Binding-site contacts:
Ligand atom C19 contacts residue TRP87 of chain 1.A at 3.7 Å (hydrophobic).
Ligand atom C01 contacts residue LEU218 of chain 1.C at 4.1 Å (hydrophobic).
Ligand atom C17 contacts residue TRP87 of chain 1.A at 3.7 Å (hydrophobic).
Ligand atom C03 contacts residue TRP87 of chain 1.A at 3.9 Å (hydrophobic).
Ligand atom F21 contacts residue LEU233 of chain 1.C at 3.5 Å.
Ligand atom C05 contacts residue TRP87 of chain 1.A at 3.5 Å (hydrophobic).
Ligand atom C14 contacts residue ALA54 of chain 1.A at 3.6 Å (hydrophobic).
Ligand atom C20 contacts residue ARG84 of chain 1.A at 3.4 Å.
Ligand atom C04 contacts residue TRP87 of chain 1.A at 3.5 Å (hydrophobic).
Ligand atom C15 contacts residue ALA54 of chain 1.A at 4.0 Å (hydrophobic).
Ligand atom C15 contacts residue GLN57 of chain 1.A at 3.6 Å.
Ligand atom C18 contacts residue LEU58 of chain 1.A at 3.7 Å (hydrophobic).
Ligand atom C14 contacts residue GLN57 of chain 1.A at 4.0 Å.
Ligand atom C10 contacts residue LEU58 of chain 1.A at 3.9 Å (hydrophobic).
Ligand atom C23 contacts residue ARG84 of chain 1.A at 3.3 Å.
Ligand atom F21 contacts residue ARG84 of chain 1.A at 3.4 Å.
Ligand atom F21 contacts residue LEU83 of chain 1.A at 3.3 Å.
Ligand atom C06 contacts residue TRP87 of chain 1.A at 3.9 Å (hydrophobic).
Ligand atom O24 contacts residue ARG84 of chain 1.A at 3.4 Å (salt-bridge).
Ligand atom C01 contacts residue PHE221 of chain 1.C at 3.5 Å (hydrophobic).
Ligand atom C19 contacts residue ARG84 of chain 1.A at 3.9 Å.
Ligand atom C07 contacts residue TRP87 of chain 1.A at 4.0 Å (hydrophobic).
Ligand atom C12 contacts residue TRP87 of chain 1.A at 3.9 Å (hydrophobic).
Ligand atom C16 contacts residue GLN57 of chain 1.A at 4.1 Å.
Ligand atom C16 contacts residue LEU91 of chain 1.A at 3.9 Å (hydrophobic).
Ligand atom C15 contacts residue LEU58 of chain 1.A at 3.6 Å (hydrophobic).
Ligand atom C16 contacts residue 7A41 of chain 1.F at 3.7 Å.
Ligand atom C18 contacts residue TRP87 of chain 1.A at 3.7 Å (hydrophobic).
Ligand atom O25 contacts residue ARG84 of chain 1.A at 3.4 Å (salt-bridge).
Ligand atom O25 contacts residue LYS222 of chain 1.C at 3.3 Å.
Ligand atom C09 contacts residue VAL47 of chain 1.C at 4.1 Å (hydrophobic).
Ligand atom O24 contacts residue TRP87 of chain 1.A at 3.2 Å (h-bond).
Ligand atom C15 contacts residue LEU91 of chain 1.A at 3.9 Å (hydrophobic).
Ligand atom C19 contacts residue LEU83 of chain 1.A at 3.8 Å (hydrophobic).
Ligand atom C16 contacts residue ALA54 of chain 1.A at 3.9 Å (hydrophobic).
Ligand atom C20 contacts residue TRP87 of chain 1.A at 3.7 Å (hydrophobic).
Ligand atom C22 contacts residue ARG84 of chain 1.A at 3.4 Å.
Ligand atom C17 contacts residue LEU58 of chain 1.A at 4.0 Å (hydrophobic).
Ligand atom C20 contacts residue ILE229 of chain 1.C at 4.0 Å (hydrophobic).
Ligand atom C13 contacts residue TRP87 of chain 1.A at 3.5 Å (hydrophobic).

Sequence of chain 1.A:
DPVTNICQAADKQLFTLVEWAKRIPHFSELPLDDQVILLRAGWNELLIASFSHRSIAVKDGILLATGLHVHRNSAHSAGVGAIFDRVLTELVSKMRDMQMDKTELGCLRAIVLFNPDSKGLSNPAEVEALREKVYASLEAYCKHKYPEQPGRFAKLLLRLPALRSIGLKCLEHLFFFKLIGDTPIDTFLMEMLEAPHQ

Sequence of chain 1.C:
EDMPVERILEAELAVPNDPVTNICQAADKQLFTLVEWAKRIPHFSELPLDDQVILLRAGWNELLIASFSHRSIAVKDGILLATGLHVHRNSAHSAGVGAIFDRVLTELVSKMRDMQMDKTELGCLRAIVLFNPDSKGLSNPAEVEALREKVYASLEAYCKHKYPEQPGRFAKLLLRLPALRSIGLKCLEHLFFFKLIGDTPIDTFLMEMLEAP

A small-molecule ligand and the protein it binds are described below.
Small molecule (SMILES): CC1=C(CC(=O)O)c2cc(F)ccc2/C1=C\c1ccc(C(C)C)cc1